Sequence of chain 1.C:
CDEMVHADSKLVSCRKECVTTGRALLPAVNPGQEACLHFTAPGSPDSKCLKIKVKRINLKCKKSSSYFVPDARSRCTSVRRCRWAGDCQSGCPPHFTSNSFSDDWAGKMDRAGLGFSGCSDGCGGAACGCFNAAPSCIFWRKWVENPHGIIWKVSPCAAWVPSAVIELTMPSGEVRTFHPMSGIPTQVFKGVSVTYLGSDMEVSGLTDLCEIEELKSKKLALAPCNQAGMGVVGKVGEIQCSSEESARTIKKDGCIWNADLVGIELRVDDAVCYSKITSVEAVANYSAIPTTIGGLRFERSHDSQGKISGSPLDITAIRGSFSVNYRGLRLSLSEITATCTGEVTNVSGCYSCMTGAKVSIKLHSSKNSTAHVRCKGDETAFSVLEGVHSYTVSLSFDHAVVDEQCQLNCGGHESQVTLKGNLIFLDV

This protein binds this small molecule.
Small molecule (SMILES): CC(=O)N[C@@H]1[C@@H](O)[C@H](O)[C@@H](CO)O[C@H]1O

Binding-site contacts:
Ligand atom C4 contacts residue ASN376 of chain 1.C at 4.2 Å.
Ligand atom C6 contacts residue LEU393 of chain 1.C at 4.1 Å (hydrophobic).
Ligand atom C7 contacts residue ASN376 of chain 1.C at 3.7 Å.
Ligand atom C1 contacts residue ASN376 of chain 1.C at 1.4 Å.
Ligand atom C8 contacts residue ASN376 of chain 1.C at 4.1 Å.
Ligand atom C5 contacts residue ASN376 of chain 1.C at 3.7 Å.
Ligand atom C5 contacts residue LEU393 of chain 1.C at 4.1 Å (hydrophobic).
Ligand atom O5 contacts residue ASN376 of chain 1.C at 2.4 Å (h-bond).
Ligand atom C8 contacts residue GLU42 of chain 1.C at 3.6 Å.
Ligand atom C8 contacts residue LYS59 of chain 1.C at 3.6 Å.
Ligand atom C2 contacts residue ASN376 of chain 1.C at 2.4 Å.
Ligand atom C3 contacts residue ASN376 of chain 1.C at 3.8 Å.
Ligand atom O6 contacts residue LYS61 of chain 1.C at 4.0 Å.
Ligand atom C1 contacts residue LEU393 of chain 1.C at 4.3 Å (hydrophobic).
Ligand atom O5 contacts residue LEU393 of chain 1.C at 3.7 Å.
Ligand atom N2 contacts residue ASN376 of chain 1.C at 2.9 Å (h-bond).